Sequence of chain 51.A:
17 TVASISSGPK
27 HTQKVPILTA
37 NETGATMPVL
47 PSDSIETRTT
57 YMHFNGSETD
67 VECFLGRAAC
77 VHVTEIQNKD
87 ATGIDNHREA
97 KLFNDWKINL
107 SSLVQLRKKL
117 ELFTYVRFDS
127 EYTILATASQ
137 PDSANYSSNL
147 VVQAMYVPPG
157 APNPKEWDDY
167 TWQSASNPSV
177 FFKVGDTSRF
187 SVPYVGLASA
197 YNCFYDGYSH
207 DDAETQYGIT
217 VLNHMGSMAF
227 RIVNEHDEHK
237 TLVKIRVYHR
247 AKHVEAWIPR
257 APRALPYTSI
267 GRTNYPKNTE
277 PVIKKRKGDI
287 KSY

Binding-site contacts:
Ligand atom C4A contacts residue ASN198 of chain 51.A at 4.0 Å.
Ligand atom O1 contacts residue PHE186 of chain 51.A at 3.7 Å.
Ligand atom C7C contacts residue TYR128 of chain 51.A at 3.7 Å (hydrophobic).
Ligand atom O1 contacts residue TYR152 of chain 51.A at 4.0 Å.
Ligand atom C31 contacts residue SER175 of chain 51.A at 3.6 Å.
Ligand atom C1C contacts residue MET224 of chain 51.A at 3.4 Å (hydrophobic).
Ligand atom C4A contacts residue ASN219 of chain 51.A at 3.9 Å.
Ligand atom O1 contacts residue VAL188 of chain 51.A at 3.8 Å.
Ligand atom C6B contacts residue TYR197 of chain 51.A at 3.5 Å (hydrophobic).
Ligand atom O1 contacts residue ALA24 of chain 51.C at 3.6 Å.
Ligand atom C5B contacts residue LEU106 of chain 51.A at 4.0 Å (hydrophobic).
Ligand atom N2 contacts residue PRO174 of chain 51.A at 3.9 Å.
Ligand atom C31 contacts residue PRO174 of chain 51.A at 3.4 Å (hydrophobic).
Ligand atom C31 contacts residue VAL176 of chain 51.A at 3.3 Å (hydrophobic).
Ligand atom C3C contacts residue VAL188 of chain 51.A at 3.2 Å (hydrophobic).
Ligand atom N3A contacts residue ASN219 of chain 51.A at 3.8 Å.
Ligand atom CM2 contacts residue LEU116 of chain 51.A at 3.6 Å (hydrophobic).
Ligand atom C31 contacts residue ALA150 of chain 51.A at 3.8 Å (hydrophobic).
Ligand atom C2C contacts residue TYR152 of chain 51.A at 4.0 Å (hydrophobic).
Ligand atom C5A contacts residue CYS199 of chain 51.A at 3.9 Å (hydrophobic).
Ligand atom C2C contacts residue VAL188 of chain 51.A at 3.4 Å (hydrophobic).
Ligand atom C5 contacts residue PHE186 of chain 51.A at 3.7 Å (hydrophobic).
Ligand atom C2B contacts residue MET221 of chain 51.A at 3.6 Å (hydrophobic).
Ligand atom O1B contacts residue MET221 of chain 51.A at 3.7 Å.
Ligand atom C4A contacts residue ILE215 of chain 51.A at 3.9 Å (hydrophobic).
Ligand atom N2 contacts residue PHE186 of chain 51.A at 3.9 Å.
Ligand atom C5B contacts residue TYR197 of chain 51.A at 3.7 Å (hydrophobic).
Ligand atom N2 contacts residue ALA24 of chain 51.C at 3.3 Å.
Ligand atom C5C contacts residue TYR128 of chain 51.A at 3.6 Å (hydrophobic).
Ligand atom C5 contacts residue TYR152 of chain 51.A at 3.8 Å (hydrophobic).
Ligand atom C4C contacts residue VAL188 of chain 51.A at 3.9 Å (hydrophobic).
Ligand atom C4 contacts residue PHE186 of chain 51.A at 3.5 Å (hydrophobic).
Ligand atom C3 contacts residue PRO174 of chain 51.A at 3.8 Å (hydrophobic).
Ligand atom C3 contacts residue PHE186 of chain 51.A at 3.8 Å (hydrophobic).
Ligand atom C5C contacts residue ILE104 of chain 51.A at 4.0 Å (hydrophobic).
Ligand atom C1B contacts residue MET221 of chain 51.A at 3.7 Å (hydrophobic).
Ligand atom C4 contacts residue TYR152 of chain 51.A at 3.9 Å (hydrophobic).
Ligand atom C5 contacts residue MET224 of chain 51.A at 4.0 Å (hydrophobic).
Ligand atom C6C contacts residue VAL191 of chain 51.A at 3.5 Å (hydrophobic).
Ligand atom C4 contacts residue MET224 of chain 51.A at 4.0 Å (hydrophobic).

This small molecule binds to this protein.
Small molecule (SMILES): CC[C@H]1COC(c2ccc(OCCCCCCCc3cc(C)no3)cc2)=N1

Sequence of chain 51.C:
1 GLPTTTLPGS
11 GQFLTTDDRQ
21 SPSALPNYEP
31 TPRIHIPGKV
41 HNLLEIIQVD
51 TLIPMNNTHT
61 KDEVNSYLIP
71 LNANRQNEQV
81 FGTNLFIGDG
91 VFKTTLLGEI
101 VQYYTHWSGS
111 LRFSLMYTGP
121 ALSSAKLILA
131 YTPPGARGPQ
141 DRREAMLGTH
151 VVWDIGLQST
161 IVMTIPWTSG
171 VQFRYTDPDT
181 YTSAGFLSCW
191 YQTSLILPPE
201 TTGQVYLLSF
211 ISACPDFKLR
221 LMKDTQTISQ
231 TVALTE